Binding-site contacts:
Ligand atom C1 contacts residue ASN19 of chain 40.S at 1.9 Å.
Ligand atom C6 contacts residue ASN19 of chain 40.S at 4.1 Å.
Ligand atom O6 contacts residue ASN19 of chain 40.S at 4.4 Å.
Ligand atom C3 contacts residue ASN19 of chain 40.S at 4.4 Å.
Ligand atom O5 contacts residue ASN19 of chain 40.S at 2.2 Å (h-bond).
Ligand atom C8 contacts residue TYR17 of chain 40.S at 4.2 Å (hydrophobic).
Ligand atom C2 contacts residue ASN19 of chain 40.S at 3.4 Å.
Ligand atom C5 contacts residue ASN19 of chain 40.S at 3.4 Å.
Ligand atom N2 contacts residue ASN19 of chain 40.S at 4.1 Å.

Sequence of chain 40.S:
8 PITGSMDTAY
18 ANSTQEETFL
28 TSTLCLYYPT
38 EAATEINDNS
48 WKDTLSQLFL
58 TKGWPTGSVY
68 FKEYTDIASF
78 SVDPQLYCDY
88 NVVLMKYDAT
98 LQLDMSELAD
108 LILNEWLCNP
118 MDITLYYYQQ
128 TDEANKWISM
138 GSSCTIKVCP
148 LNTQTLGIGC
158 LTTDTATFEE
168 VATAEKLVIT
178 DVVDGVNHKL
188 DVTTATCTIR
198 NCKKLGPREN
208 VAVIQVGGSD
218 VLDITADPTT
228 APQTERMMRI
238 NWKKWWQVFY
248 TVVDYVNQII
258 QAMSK

This small molecule binds to this protein.
Small molecule (SMILES): CC(=O)N[C@H]1[C@H](O[C@H]2[C@H](O)[C@@H](NC(C)=O)CO[C@@H]2CO)O[C@H](CO)[C@@H](O)[C@@H]1O